Binding-site contacts:
Ligand atom C1 contacts residue ARG72 of chain 1.D at 4.3 Å.
Ligand atom N2 contacts residue ARG72 of chain 1.D at 4.5 Å.
Ligand atom C3 contacts residue ASN53 of chain 1.D at 4.0 Å.
Ligand atom C4 contacts residue ASN53 of chain 1.D at 4.2 Å.
Ligand atom O5 contacts residue ASN53 of chain 1.D at 2.4 Å (h-bond).
Ligand atom C2 contacts residue ARG72 of chain 1.D at 4.2 Å.
Ligand atom C5 contacts residue ASN53 of chain 1.D at 3.3 Å.
Ligand atom N2 contacts residue ASN53 of chain 1.D at 3.6 Å.
Ligand atom C2 contacts residue ASN53 of chain 1.D at 2.9 Å.
Ligand atom C1 contacts residue ASN53 of chain 1.D at 1.5 Å.
Ligand atom C6 contacts residue ASN53 of chain 1.D at 3.3 Å.

This small molecule binds to this protein.
Small molecule (SMILES): CC(=O)N[C@@H]1[C@@H](O)[C@H](O)[C@@H](CO)O[C@H]1O

Sequence of chain 1.D:
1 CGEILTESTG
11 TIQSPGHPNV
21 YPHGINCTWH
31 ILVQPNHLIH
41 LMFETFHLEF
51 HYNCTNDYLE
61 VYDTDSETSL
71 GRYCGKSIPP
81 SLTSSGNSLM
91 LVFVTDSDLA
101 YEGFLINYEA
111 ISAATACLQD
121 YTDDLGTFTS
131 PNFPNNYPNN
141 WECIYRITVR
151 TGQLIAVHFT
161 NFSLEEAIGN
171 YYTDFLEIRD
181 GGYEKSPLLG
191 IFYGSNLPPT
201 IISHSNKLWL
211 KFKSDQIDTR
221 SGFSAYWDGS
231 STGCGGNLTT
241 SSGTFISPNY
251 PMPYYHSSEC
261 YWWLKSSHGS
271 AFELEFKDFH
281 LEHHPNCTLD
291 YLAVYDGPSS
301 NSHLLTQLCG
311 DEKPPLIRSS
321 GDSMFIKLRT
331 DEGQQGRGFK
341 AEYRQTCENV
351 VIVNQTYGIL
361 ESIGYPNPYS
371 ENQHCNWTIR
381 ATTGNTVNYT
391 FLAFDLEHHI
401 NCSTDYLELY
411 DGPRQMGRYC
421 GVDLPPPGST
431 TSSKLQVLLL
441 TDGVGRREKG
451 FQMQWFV